Sequence of chain 1.A:
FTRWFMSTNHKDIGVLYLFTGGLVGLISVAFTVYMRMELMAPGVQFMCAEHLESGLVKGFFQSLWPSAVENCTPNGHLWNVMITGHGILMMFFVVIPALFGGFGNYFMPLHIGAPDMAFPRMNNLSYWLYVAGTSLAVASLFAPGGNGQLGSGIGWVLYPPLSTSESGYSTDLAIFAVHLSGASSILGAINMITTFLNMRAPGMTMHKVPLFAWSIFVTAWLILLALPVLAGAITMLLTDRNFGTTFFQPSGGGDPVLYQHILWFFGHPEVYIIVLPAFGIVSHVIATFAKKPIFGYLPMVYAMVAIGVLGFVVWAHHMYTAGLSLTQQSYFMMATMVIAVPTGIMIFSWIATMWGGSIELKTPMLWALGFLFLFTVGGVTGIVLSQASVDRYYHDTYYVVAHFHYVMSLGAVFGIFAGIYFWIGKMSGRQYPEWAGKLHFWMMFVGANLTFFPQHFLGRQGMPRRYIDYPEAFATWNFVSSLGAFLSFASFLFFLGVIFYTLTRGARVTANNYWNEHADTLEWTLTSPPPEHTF

Binding-site contacts:
Ligand atom O16 contacts residue MET427 of chain 1.A at 4.0 Å.
Ligand atom C19 contacts residue LEU503 of chain 1.A at 4.2 Å (hydrophobic).
Ligand atom C2 contacts residue MET427 of chain 1.A at 4.2 Å (hydrophobic).
Ligand atom O49 contacts residue MET427 of chain 1.A at 3.7 Å.
Ligand atom C25 contacts residue LEU503 of chain 1.A at 4.3 Å (hydrophobic).
Ligand atom C19 contacts residue PHE19 of chain 1.A at 4.2 Å (hydrophobic).
Ligand atom C4 contacts residue SER428 of chain 1.A at 4.1 Å.
Ligand atom C37 contacts residue ILE420 of chain 1.A at 3.8 Å (hydrophobic).
Ligand atom C37 contacts residue LEU18 of chain 1.A at 4.5 Å (hydrophobic).
Ligand atom C57 contacts residue SER428 of chain 1.A at 4.2 Å.
Ligand atom C1 contacts residue MET427 of chain 1.A at 4.0 Å (hydrophobic).
Ligand atom C22 contacts residue MET427 of chain 1.A at 4.0 Å (hydrophobic).
Ligand atom C34 contacts residue PHE19 of chain 1.A at 3.8 Å (hydrophobic).
Ligand atom C19 contacts residue SER428 of chain 1.A at 4.2 Å.
Ligand atom C28 contacts residue MET427 of chain 1.A at 4.2 Å (hydrophobic).
Ligand atom C19 contacts residue VAL15 of chain 1.A at 4.5 Å (hydrophobic).
Ligand atom O49 contacts residue TRP4 of chain 1.A at 3.9 Å.
Ligand atom O7 contacts residue PRO529 of chain 1.A at 4.5 Å.
Ligand atom C43 contacts residue LEU496 of chain 1.A at 4.4 Å (hydrophobic).
Ligand atom O61 contacts residue SER428 of chain 1.A at 3.3 Å (h-bond).
Ligand atom C40 contacts residue PHE19 of chain 1.A at 3.9 Å (hydrophobic).
Ligand atom C1 contacts residue TRP4 of chain 1.A at 4.0 Å (hydrophobic).
Ligand atom C18 contacts residue MET427 of chain 1.A at 3.4 Å (hydrophobic).
Ligand atom C18 contacts residue VAL15 of chain 1.A at 4.2 Å (hydrophobic).
Ligand atom C18 contacts residue SER428 of chain 1.A at 3.8 Å.
Ligand atom O49 contacts residue VAL15 of chain 1.A at 3.9 Å.
Ligand atom C6 contacts residue MET427 of chain 1.A at 3.5 Å (hydrophobic).
Ligand atom C43 contacts residue PHE19 of chain 1.A at 4.3 Å (hydrophobic).
Ligand atom O5 contacts residue MET427 of chain 1.A at 4.4 Å.
Ligand atom C40 contacts residue LEU18 of chain 1.A at 3.6 Å (hydrophobic).
Ligand atom O55 contacts residue ASP12 of chain 1.A at 4.5 Å.
Ligand atom C34 contacts residue ILE499 of chain 1.A at 4.4 Å (hydrophobic).
Ligand atom O5 contacts residue SER428 of chain 1.A at 4.3 Å.
Ligand atom C6 contacts residue SER428 of chain 1.A at 4.1 Å.
Ligand atom C28 contacts residue LEU18 of chain 1.A at 4.1 Å (hydrophobic).
Ligand atom O16 contacts residue SER428 of chain 1.A at 4.4 Å.
Ligand atom C22 contacts residue VAL15 of chain 1.A at 4.1 Å (hydrophobic).
Ligand atom C25 contacts residue ILE424 of chain 1.A at 4.1 Å (hydrophobic).

The small molecule below binds the protein below.
Small molecule (SMILES): CCCCCCCCCCO[C@@H]1O[C@H](CO)[C@@H](O[C@H]2O[C@H](CO)[C@@H](O)[C@H](O)[C@H]2O)[C@H](O)[C@H]1O